Sequence of chain 1.N:
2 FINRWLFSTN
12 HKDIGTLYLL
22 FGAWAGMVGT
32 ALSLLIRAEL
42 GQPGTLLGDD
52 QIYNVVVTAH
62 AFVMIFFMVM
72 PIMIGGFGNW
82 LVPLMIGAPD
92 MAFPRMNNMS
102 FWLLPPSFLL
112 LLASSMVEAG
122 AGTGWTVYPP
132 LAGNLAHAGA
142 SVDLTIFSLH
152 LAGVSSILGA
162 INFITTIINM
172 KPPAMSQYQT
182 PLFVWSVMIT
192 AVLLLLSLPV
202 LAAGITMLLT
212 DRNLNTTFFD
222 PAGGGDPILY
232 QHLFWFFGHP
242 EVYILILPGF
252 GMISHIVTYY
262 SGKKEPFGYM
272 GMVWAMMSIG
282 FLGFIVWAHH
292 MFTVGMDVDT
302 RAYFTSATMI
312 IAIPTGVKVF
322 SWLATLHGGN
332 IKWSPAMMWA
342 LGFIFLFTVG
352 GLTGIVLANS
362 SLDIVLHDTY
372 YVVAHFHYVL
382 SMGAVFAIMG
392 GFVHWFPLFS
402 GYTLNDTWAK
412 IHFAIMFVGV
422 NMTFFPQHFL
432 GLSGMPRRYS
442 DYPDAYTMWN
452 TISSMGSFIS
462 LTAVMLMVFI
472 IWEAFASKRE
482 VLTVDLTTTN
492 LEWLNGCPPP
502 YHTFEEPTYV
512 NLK

This protein binds this small molecule.
Small molecule (SMILES): C[C@H](CCC(=O)O)[C@H]1CC[C@H]2[C@@H]3[C@H](O)C[C@@H]4C[C@H](O)CC[C@]4(C)[C@H]3C[C@H](O)[C@]12C

Binding-site contacts:
Ligand atom C3 contacts residue THR63 of chain 1.O at 4.2 Å.
Ligand atom C4 contacts residue THR63 of chain 1.O at 4.5 Å.
Ligand atom C22 contacts residue MET271 of chain 1.N at 3.8 Å (hydrophobic).
Ligand atom C8 contacts residue TRP275 of chain 1.N at 4.3 Å (hydrophobic).
Ligand atom C2 contacts residue GLN59 of chain 1.O at 4.5 Å.
Ligand atom O3 contacts residue GLU62 of chain 1.O at 3.8 Å.
Ligand atom O3 contacts residue THR63 of chain 1.O at 2.9 Å (h-bond).
Ligand atom C6 contacts residue GLU62 of chain 1.O at 3.9 Å.
Ligand atom O3 contacts residue GLN59 of chain 1.O at 3.2 Å (h-bond).
Ligand atom C4 contacts residue THR66 of chain 1.O at 3.8 Å.
Ligand atom C15 contacts residue MET271 of chain 1.N at 3.8 Å (hydrophobic).
Ligand atom C18 contacts residue TRP275 of chain 1.N at 3.9 Å (hydrophobic).
Ligand atom O26 contacts residue MET271 of chain 1.N at 4.0 Å.
Ligand atom C3 contacts residue THR66 of chain 1.O at 3.7 Å.
Ligand atom C23 contacts residue MET271 of chain 1.N at 4.5 Å (hydrophobic).
Ligand atom C3 contacts residue GLU62 of chain 1.O at 4.2 Å.
Ligand atom C15 contacts residue TRP275 of chain 1.N at 3.9 Å (hydrophobic).
Ligand atom C6 contacts residue TRP275 of chain 1.N at 3.8 Å (hydrophobic).
Ligand atom C15 contacts residue GLY272 of chain 1.N at 3.8 Å.
Ligand atom O25 contacts residue MET271 of chain 1.N at 3.5 Å.
Ligand atom C7 contacts residue GLU62 of chain 1.O at 3.6 Å.
Ligand atom C24 contacts residue MET271 of chain 1.N at 3.9 Å (hydrophobic).
Ligand atom C7 contacts residue TRP275 of chain 1.N at 3.9 Å (hydrophobic).
Ligand atom C4 contacts residue GLN59 of chain 1.O at 4.4 Å.
Ligand atom C6 contacts residue THR66 of chain 1.O at 4.1 Å.
Ligand atom C19 contacts residue TRP275 of chain 1.N at 3.8 Å (hydrophobic).
Ligand atom C16 contacts residue MET271 of chain 1.N at 3.8 Å (hydrophobic).
Ligand atom O7 contacts residue GLU62 of chain 1.O at 2.8 Å (salt-bridge).
Ligand atom C5 contacts residue THR66 of chain 1.O at 4.0 Å.
Ligand atom C4 contacts residue GLU62 of chain 1.O at 3.8 Å.
Ligand atom O3 contacts residue THR66 of chain 1.O at 4.1 Å.
Ligand atom C3 contacts residue GLN59 of chain 1.O at 4.1 Å.
Ligand atom C16 contacts residue GLY272 of chain 1.N at 4.3 Å.

Sequence of chain 1.O:
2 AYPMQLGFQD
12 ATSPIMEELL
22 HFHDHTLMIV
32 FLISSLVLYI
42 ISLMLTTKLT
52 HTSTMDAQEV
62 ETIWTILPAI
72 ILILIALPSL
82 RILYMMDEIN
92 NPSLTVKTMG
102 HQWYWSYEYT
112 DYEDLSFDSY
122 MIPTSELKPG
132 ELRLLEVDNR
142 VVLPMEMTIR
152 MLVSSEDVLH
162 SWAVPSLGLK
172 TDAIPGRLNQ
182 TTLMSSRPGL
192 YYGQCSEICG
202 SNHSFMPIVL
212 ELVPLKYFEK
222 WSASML